This protein binds this small molecule.
Small molecule (SMILES): CC(=O)N[C@@H]1[C@@H](O)[C@H](O)[C@@H](CO)O[C@H]1O

Sequence of chain 1.B:
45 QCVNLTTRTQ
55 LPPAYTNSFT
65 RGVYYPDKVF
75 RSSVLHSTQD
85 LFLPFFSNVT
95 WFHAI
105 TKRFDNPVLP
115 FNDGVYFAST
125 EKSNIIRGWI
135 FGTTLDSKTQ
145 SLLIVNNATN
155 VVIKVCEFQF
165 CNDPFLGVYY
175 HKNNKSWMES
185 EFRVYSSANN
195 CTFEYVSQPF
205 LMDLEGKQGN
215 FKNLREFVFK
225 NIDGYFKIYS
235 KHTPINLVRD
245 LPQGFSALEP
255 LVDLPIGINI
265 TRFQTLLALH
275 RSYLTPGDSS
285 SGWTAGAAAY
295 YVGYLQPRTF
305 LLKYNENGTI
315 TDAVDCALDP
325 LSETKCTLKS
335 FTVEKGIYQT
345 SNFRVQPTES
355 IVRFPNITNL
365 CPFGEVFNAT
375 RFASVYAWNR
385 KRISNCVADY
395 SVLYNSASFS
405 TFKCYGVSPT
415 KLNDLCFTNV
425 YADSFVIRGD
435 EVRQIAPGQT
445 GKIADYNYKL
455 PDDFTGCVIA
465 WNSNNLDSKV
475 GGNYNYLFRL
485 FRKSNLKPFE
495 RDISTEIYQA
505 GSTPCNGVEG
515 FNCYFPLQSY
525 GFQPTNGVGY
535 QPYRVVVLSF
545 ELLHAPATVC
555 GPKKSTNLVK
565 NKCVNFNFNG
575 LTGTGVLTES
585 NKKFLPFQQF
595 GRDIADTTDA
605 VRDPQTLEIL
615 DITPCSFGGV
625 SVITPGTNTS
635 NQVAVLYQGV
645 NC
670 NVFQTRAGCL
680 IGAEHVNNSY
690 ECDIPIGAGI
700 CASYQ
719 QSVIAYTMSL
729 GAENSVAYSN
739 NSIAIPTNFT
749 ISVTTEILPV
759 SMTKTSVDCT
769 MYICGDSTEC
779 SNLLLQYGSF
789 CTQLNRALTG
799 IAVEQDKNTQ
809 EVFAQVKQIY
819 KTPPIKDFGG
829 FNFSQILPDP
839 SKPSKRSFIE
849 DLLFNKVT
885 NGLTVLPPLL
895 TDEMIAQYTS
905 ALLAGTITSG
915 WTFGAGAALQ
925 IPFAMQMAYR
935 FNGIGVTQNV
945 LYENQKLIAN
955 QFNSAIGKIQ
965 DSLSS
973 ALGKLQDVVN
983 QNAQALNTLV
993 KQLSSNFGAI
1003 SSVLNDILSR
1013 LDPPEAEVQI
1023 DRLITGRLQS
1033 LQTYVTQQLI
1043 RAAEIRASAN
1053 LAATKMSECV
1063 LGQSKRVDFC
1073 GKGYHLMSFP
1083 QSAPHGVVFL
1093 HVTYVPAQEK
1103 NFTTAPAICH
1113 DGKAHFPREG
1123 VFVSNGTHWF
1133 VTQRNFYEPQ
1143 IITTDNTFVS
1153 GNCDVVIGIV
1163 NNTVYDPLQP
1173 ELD

Binding-site contacts:
Ligand atom C8 contacts residue ASN645 of chain 1.B at 4.5 Å.
Ligand atom N2 contacts residue ASN645 of chain 1.B at 2.9 Å (h-bond).
Ligand atom C2 contacts residue ASN645 of chain 1.B at 2.5 Å.
Ligand atom C7 contacts residue ASN645 of chain 1.B at 3.5 Å.
Ligand atom C3 contacts residue ASN645 of chain 1.B at 3.8 Å.
Ligand atom C4 contacts residue ASN645 of chain 1.B at 4.2 Å.
Ligand atom C5 contacts residue ASN645 of chain 1.B at 3.7 Å.
Ligand atom C8 contacts residue GLN673 of chain 1.B at 4.5 Å.
Ligand atom O5 contacts residue ASN645 of chain 1.B at 2.4 Å (h-bond).
Ligand atom O7 contacts residue ASN645 of chain 1.B at 3.7 Å.
Ligand atom C1 contacts residue ASN645 of chain 1.B at 1.4 Å.